Binding-site contacts:
Ligand atom C10 contacts residue LEU192 of chain 1.B at 3.5 Å (hydrophobic).
Ligand atom N5 contacts residue VAL139 of chain 1.B at 3.3 Å (h-bond).
Ligand atom C6 contacts residue THR142 of chain 1.B at 3.3 Å.
Ligand atom N5 contacts residue ALA87 of chain 1.B at 3.5 Å.
Ligand atom CL1 contacts residue ASP204 of chain 1.B at 3.7 Å.
Ligand atom C18 contacts residue VAL74 of chain 1.B at 3.5 Å (hydrophobic).
Ligand atom C11 contacts residue LEU192 of chain 1.B at 3.6 Å (hydrophobic).
Ligand atom C7 contacts residue VAL139 of chain 1.B at 3.4 Å (hydrophobic).
Ligand atom C17 contacts residue PHE71 of chain 1.B at 3.7 Å (hydrophobic).
Ligand atom C10 contacts residue ALA87 of chain 1.B at 3.4 Å (hydrophobic).
Ligand atom C10 contacts residue ASP137 of chain 1.B at 3.4 Å.
Ligand atom C8 contacts residue TYR138 of chain 1.B at 3.4 Å (hydrophobic).
Ligand atom C7 contacts residue THR142 of chain 1.B at 3.8 Å.
Ligand atom N5 contacts residue LEU192 of chain 1.B at 3.4 Å.
Ligand atom C21 contacts residue GLN189 of chain 1.B at 3.3 Å.
Ligand atom CL contacts residue PHE71 of chain 1.B at 3.3 Å.
Ligand atom N5 contacts residue ASP137 of chain 1.B at 3.6 Å.
Ligand atom C20 contacts residue CYS203 of chain 1.B at 3.8 Å (hydrophobic).
Ligand atom C9 contacts residue LEU192 of chain 1.B at 3.4 Å (hydrophobic).
Ligand atom N3 contacts residue THR142 of chain 1.B at 3.4 Å.
Ligand atom N5 contacts residue TYR138 of chain 1.B at 3.7 Å.
Ligand atom N6 contacts residue CYS203 of chain 1.B at 3.8 Å.
Ligand atom N4 contacts residue VAL139 of chain 1.B at 2.5 Å (h-bond).
Ligand atom CL1 contacts residue PHE71 of chain 1.B at 3.6 Å.
Ligand atom C6 contacts residue ILE66 of chain 1.B at 3.9 Å (hydrophobic).
Ligand atom C2 contacts residue PHE71 of chain 1.B at 3.7 Å (hydrophobic).
Ligand atom CL contacts residue ILE66 of chain 1.B at 3.7 Å.
Ligand atom N7 contacts residue THR142 of chain 1.B at 3.8 Å.
Ligand atom CL contacts residue VAL74 of chain 1.B at 3.8 Å.
Ligand atom C contacts residue ASN68 of chain 1.B at 3.4 Å.
Ligand atom C20 contacts residue GLN189 of chain 1.B at 3.5 Å.
Ligand atom N2 contacts residue THR142 of chain 1.B at 3.5 Å.
Ligand atom C8 contacts residue VAL139 of chain 1.B at 3.1 Å (hydrophobic).
Ligand atom C7 contacts residue LEU192 of chain 1.B at 3.8 Å (hydrophobic).
Ligand atom C11 contacts residue ALA87 of chain 1.B at 3.8 Å (hydrophobic).
Ligand atom C18 contacts residue PHE71 of chain 1.B at 3.4 Å (hydrophobic).
Ligand atom C12 contacts residue LEU192 of chain 1.B at 3.6 Å (hydrophobic).
Ligand atom C13 contacts residue LEU192 of chain 1.B at 3.5 Å (hydrophobic).
Ligand atom C9 contacts residue VAL139 of chain 1.B at 3.4 Å (hydrophobic).
Ligand atom N4 contacts residue TYR138 of chain 1.B at 3.2 Å.

The small molecule below binds the protein below.
Small molecule (SMILES): Cc1c[nH]c(-c2cnc(NCCNc3ccc(C#N)cn3)nc2-c2ccc(Cl)cc2Cl)n1

Sequence of chain 1.B:
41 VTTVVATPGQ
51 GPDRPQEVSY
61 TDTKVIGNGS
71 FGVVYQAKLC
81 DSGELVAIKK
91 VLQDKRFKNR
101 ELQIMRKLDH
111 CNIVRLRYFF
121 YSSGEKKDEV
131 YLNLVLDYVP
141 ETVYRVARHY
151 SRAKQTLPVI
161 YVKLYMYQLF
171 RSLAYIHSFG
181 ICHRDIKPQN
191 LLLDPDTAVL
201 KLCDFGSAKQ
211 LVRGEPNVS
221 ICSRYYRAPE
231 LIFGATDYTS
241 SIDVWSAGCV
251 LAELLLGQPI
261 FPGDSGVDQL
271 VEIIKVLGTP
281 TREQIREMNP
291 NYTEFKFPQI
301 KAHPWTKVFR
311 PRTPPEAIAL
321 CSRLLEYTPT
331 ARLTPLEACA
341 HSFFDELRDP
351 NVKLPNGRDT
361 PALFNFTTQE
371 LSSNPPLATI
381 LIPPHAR